Sequence of chain 1.A:
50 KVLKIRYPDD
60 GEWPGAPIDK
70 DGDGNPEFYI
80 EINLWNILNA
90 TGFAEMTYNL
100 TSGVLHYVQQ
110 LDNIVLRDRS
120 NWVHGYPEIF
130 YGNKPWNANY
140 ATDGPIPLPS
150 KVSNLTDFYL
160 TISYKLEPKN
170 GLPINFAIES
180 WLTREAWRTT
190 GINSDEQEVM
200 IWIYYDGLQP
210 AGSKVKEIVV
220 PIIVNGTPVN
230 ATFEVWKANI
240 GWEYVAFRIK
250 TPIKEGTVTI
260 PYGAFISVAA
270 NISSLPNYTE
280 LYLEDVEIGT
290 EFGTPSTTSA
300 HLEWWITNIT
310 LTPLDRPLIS

This small molecule binds to this protein.
Small molecule (SMILES): OC[C@H]1O[C@@H](O[C@H]2[C@H](O)[C@@H](O)[C@H](O[C@@H]3[C@@H](O)[C@H](O[C@H]4[C@H](O)[C@@H](O)[C@H](O)O[C@@H]4CO)O[C@H](CO)[C@H]3O)O[C@@H]2CO)[C@H](O)[C@@H](O)[C@@H]1O

Binding-site contacts:
Ligand atom C1 contacts residue ASN82 of chain 1.A at 3.8 Å.
Ligand atom O2 contacts residue GLU197 of chain 1.A at 2.8 Å (salt-bridge).
Ligand atom O4 contacts residue TRP180 of chain 1.A at 3.7 Å.
Ligand atom O5 contacts residue TRP135 of chain 1.A at 3.4 Å.
Ligand atom C2 contacts residue ASN82 of chain 1.A at 3.8 Å.
Ligand atom O6 contacts residue TYR125 of chain 1.A at 3.4 Å.
Ligand atom O1 contacts residue GOL1 of chain 1.K at 2.5 Å (h-bond).
Ligand atom C3 contacts residue TRP180 of chain 1.A at 3.8 Å (hydrophobic).
Ligand atom C5 contacts residue GLU178 of chain 1.A at 3.6 Å.
Ligand atom C5 contacts residue GLU197 of chain 1.A at 3.7 Å.
Ligand atom O3 contacts residue TRP135 of chain 1.A at 3.6 Å.
Ligand atom C4 contacts residue TRP84 of chain 1.A at 3.8 Å (hydrophobic).
Ligand atom C1 contacts residue GLU197 of chain 1.A at 3.1 Å.
Ligand atom C3 contacts residue TRP62 of chain 1.A at 3.6 Å (hydrophobic).
Ligand atom O4 contacts residue TRP62 of chain 1.A at 3.6 Å.
Ligand atom C2 contacts residue LYS133 of chain 1.A at 3.7 Å.
Ligand atom O2 contacts residue ILE239 of chain 1.A at 3.4 Å.
Ligand atom C2 contacts residue TRP62 of chain 1.A at 3.8 Å (hydrophobic).
Ligand atom O6 contacts residue TRP84 of chain 1.A at 2.8 Å (h-bond).
Ligand atom O3 contacts residue TRP241 of chain 1.A at 3.4 Å.
Ligand atom C6 contacts residue TRP135 of chain 1.A at 3.8 Å (hydrophobic).
Ligand atom C4 contacts residue TRP135 of chain 1.A at 3.7 Å (hydrophobic).
Ligand atom O2 contacts residue GLU80 of chain 1.A at 3.2 Å (salt-bridge).
Ligand atom O6 contacts residue ASN136 of chain 1.A at 3.5 Å.
Ligand atom C1 contacts residue GOL1 of chain 1.K at 3.6 Å.
Ligand atom C5 contacts residue TRP84 of chain 1.A at 3.8 Å (hydrophobic).
Ligand atom O2 contacts residue ASN82 of chain 1.A at 2.7 Å (h-bond).
Ligand atom O5 contacts residue TRP62 of chain 1.A at 3.8 Å.
Ligand atom O6 contacts residue ASN138 of chain 1.A at 3.7 Å.
Ligand atom O6 contacts residue TRP135 of chain 1.A at 3.8 Å.
Ligand atom O3 contacts residue LYS133 of chain 1.A at 3.6 Å.
Ligand atom C1 contacts residue TRP84 of chain 1.A at 3.8 Å (hydrophobic).
Ligand atom C6 contacts residue TYR125 of chain 1.A at 3.5 Å (hydrophobic).
Ligand atom O3 contacts residue ASN136 of chain 1.A at 3.0 Å (h-bond).
Ligand atom O3 contacts residue TRP180 of chain 1.A at 3.8 Å.
Ligand atom C2 contacts residue GLU197 of chain 1.A at 3.5 Å.
Ligand atom C3 contacts residue GLU197 of chain 1.A at 3.3 Å.
Ligand atom O2 contacts residue LYS133 of chain 1.A at 2.8 Å (salt-bridge).
Ligand atom C2 contacts residue ASN136 of chain 1.A at 3.8 Å.
Ligand atom C6 contacts residue TRP84 of chain 1.A at 3.8 Å (hydrophobic).